Binding-site contacts:
Ligand atom O1 contacts residue ILE329 of chain 1.B at 3.4 Å (h-bond).
Ligand atom P contacts residue GLY163 of chain 1.A at 3.4 Å.
Ligand atom P contacts residue HIS259 of chain 1.A at 3.3 Å.
Ligand atom C2 contacts residue THR164 of chain 1.A at 3.5 Å.
Ligand atom O2 contacts residue MG1 of chain 1.G at 2.4 Å.
Ligand atom O6 contacts residue SER162 of chain 1.A at 3.6 Å.
Ligand atom P contacts residue GLY272 of chain 1.B at 3.7 Å.
Ligand atom C contacts residue GLY328 of chain 1.B at 3.4 Å.
Ligand atom O3 contacts residue THR164 of chain 1.A at 3.2 Å (h-bond).
Ligand atom O1 contacts residue GLY327 of chain 1.B at 3.7 Å.
Ligand atom O3 contacts residue GLY163 of chain 1.A at 3.4 Å (h-bond).
Ligand atom C contacts residue ILE329 of chain 1.B at 3.5 Å (hydrophobic).
Ligand atom O3 contacts residue GLY272 of chain 1.B at 3.8 Å.
Ligand atom O4 contacts residue SER162 of chain 1.A at 2.6 Å (h-bond).
Ligand atom O contacts residue TYR167 of chain 1.A at 2.7 Å (h-bond).
Ligand atom O1 contacts residue ASN271 of chain 1.B at 3.0 Å (h-bond).
Ligand atom O4 contacts residue GLY274 of chain 1.B at 3.2 Å (h-bond).
Ligand atom O5 contacts residue MG1 of chain 1.G at 2.1 Å.
Ligand atom O6 contacts residue GLY163 of chain 1.A at 2.8 Å (h-bond).
Ligand atom C contacts residue ASN271 of chain 1.B at 3.7 Å.
Ligand atom P contacts residue MG1 of chain 1.G at 3.3 Å.
Ligand atom O contacts residue ILE145 of chain 1.A at 3.6 Å.
Ligand atom O3 contacts residue MG1 of chain 1.G at 3.6 Å.
Ligand atom C1 contacts residue THR164 of chain 1.A at 3.6 Å.
Ligand atom O5 contacts residue HIS259 of chain 1.A at 3.1 Å (h-bond).
Ligand atom O2 contacts residue DCA1 of chain 1.C at 3.6 Å.
Ligand atom O5 contacts residue GLY272 of chain 1.B at 3.0 Å.
Ligand atom O5 contacts residue ALA273 of chain 1.B at 2.9 Å (h-bond).
Ligand atom C1 contacts residue ASN271 of chain 1.B at 3.7 Å.
Ligand atom P contacts residue ALA273 of chain 1.B at 3.8 Å.
Ligand atom O4 contacts residue THR164 of chain 1.A at 3.0 Å (h-bond).
Ligand atom O4 contacts residue ALA273 of chain 1.B at 3.5 Å (h-bond).
Ligand atom O1 contacts residue VAL330 of chain 1.B at 3.0 Å (h-bond).
Ligand atom O4 contacts residue GLY163 of chain 1.A at 3.4 Å (h-bond).
Ligand atom O contacts residue GLY328 of chain 1.B at 3.2 Å (h-bond).
Ligand atom O6 contacts residue HIS259 of chain 1.A at 2.7 Å (h-bond).
Ligand atom O contacts residue ILE329 of chain 1.B at 2.9 Å (h-bond).
Ligand atom O1 contacts residue GLY328 of chain 1.B at 2.9 Å (h-bond).
Ligand atom C3 contacts residue MG1 of chain 1.G at 3.4 Å.
Ligand atom O4 contacts residue GLY272 of chain 1.B at 3.6 Å.

The protein below binds the small molecule below.
Small molecule (SMILES): O=C(O)CCC(=O)OP(=O)(O)O

Sequence of chain 1.A:
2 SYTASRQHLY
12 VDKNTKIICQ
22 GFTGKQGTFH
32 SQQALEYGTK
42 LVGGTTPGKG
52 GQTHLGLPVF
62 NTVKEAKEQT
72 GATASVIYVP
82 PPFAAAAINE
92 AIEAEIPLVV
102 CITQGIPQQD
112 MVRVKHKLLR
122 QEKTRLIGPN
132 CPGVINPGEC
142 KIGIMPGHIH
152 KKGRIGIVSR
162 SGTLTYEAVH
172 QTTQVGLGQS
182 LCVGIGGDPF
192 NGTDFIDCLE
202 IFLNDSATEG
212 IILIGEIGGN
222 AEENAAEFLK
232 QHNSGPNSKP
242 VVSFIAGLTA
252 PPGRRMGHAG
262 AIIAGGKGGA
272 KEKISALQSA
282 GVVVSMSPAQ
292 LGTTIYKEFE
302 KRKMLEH

Sequence of chain 1.B:
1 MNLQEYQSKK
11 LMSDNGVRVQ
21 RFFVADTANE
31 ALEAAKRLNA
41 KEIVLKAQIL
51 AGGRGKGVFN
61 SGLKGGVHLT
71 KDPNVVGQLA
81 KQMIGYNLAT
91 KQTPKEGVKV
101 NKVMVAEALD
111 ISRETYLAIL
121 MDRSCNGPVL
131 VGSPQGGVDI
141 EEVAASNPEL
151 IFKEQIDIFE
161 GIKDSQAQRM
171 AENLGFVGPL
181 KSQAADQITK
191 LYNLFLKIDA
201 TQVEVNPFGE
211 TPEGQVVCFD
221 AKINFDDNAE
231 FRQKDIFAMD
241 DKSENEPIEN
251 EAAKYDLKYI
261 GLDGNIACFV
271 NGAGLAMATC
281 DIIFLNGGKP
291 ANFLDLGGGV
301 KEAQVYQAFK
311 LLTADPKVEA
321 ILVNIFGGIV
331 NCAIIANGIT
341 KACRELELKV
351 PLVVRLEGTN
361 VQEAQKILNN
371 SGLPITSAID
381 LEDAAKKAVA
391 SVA